Sequence of chain 2.A:
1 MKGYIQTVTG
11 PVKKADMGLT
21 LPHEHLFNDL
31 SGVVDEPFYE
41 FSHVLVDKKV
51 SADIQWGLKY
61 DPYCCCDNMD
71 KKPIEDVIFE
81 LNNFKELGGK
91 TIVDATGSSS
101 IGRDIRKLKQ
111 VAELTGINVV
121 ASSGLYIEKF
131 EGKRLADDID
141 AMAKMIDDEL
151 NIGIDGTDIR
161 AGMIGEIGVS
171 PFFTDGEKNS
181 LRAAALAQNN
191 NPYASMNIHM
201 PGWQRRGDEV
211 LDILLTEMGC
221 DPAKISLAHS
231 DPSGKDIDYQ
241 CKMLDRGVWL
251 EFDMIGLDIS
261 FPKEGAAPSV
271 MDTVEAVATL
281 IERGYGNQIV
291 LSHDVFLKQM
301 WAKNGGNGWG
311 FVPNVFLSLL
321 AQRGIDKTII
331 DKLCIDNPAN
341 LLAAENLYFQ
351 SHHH

Binding-site contacts:
Ligand atom O2 contacts residue HIS199 of chain 2.A at 3.0 Å (h-bond).
Ligand atom C4 contacts residue HIS199 of chain 2.A at 4.0 Å.
Ligand atom C3 contacts residue HIS25 of chain 2.A at 3.6 Å.
Ligand atom O2 contacts residue GLU166 of chain 2.A at 3.5 Å (salt-bridge).
Ligand atom O2 contacts residue MN1 of chain 2.B at 4.0 Å.
Ligand atom C1 contacts residue ASN28 of chain 2.A at 3.4 Å.
Ligand atom C1 contacts residue PHE296 of chain 2.A at 4.0 Å (hydrophobic).
Ligand atom O1 contacts residue ASP294 of chain 2.A at 3.2 Å (salt-bridge).
Ligand atom C4 contacts residue ASP294 of chain 2.A at 4.0 Å.
Ligand atom C3 contacts residue MN1 of chain 2.B at 3.5 Å.
Ligand atom C1 contacts residue HIS25 of chain 2.A at 3.8 Å.
Ligand atom C2 contacts residue GLU166 of chain 2.A at 4.2 Å.
Ligand atom C2 contacts residue PHE296 of chain 2.A at 4.4 Å (hydrophobic).
Ligand atom O2 contacts residue TYR126 of chain 2.A at 2.5 Å (h-bond).
Ligand atom C2 contacts residue MN1 of chain 2.B at 4.4 Å.
Ligand atom O2 contacts residue MN1 of chain 2.C at 2.1 Å.
Ligand atom C3 contacts residue ASP294 of chain 2.A at 4.2 Å.
Ligand atom O1 contacts residue HIS229 of chain 2.A at 3.2 Å (h-bond).
Ligand atom C4 contacts residue HIS229 of chain 2.A at 4.0 Å.
Ligand atom C4 contacts residue MN1 of chain 2.B at 3.0 Å.
Ligand atom O1 contacts residue GLU166 of chain 2.A at 2.9 Å (salt-bridge).
Ligand atom C4 contacts residue MN1 of chain 2.C at 2.6 Å.
Ligand atom C1 contacts residue LEU30 of chain 2.A at 4.2 Å (hydrophobic).
Ligand atom C3 contacts residue PHE296 of chain 2.A at 3.9 Å (hydrophobic).
Ligand atom O1 contacts residue HIS23 of chain 2.A at 3.6 Å.
Ligand atom O1 contacts residue HIS25 of chain 2.A at 3.7 Å.
Ligand atom O1 contacts residue TYR126 of chain 2.A at 4.5 Å.
Ligand atom C2 contacts residue TYR126 of chain 2.A at 3.7 Å (hydrophobic).
Ligand atom C4 contacts residue GLU166 of chain 2.A at 3.3 Å.
Ligand atom C4 contacts residue TYR126 of chain 2.A at 3.5 Å (hydrophobic).
Ligand atom O1 contacts residue HIS199 of chain 2.A at 4.1 Å.
Ligand atom O1 contacts residue MN1 of chain 2.C at 2.2 Å.
Ligand atom C1 contacts residue ILE101 of chain 2.A at 4.5 Å (hydrophobic).
Ligand atom C3 contacts residue GLU166 of chain 2.A at 3.9 Å.
Ligand atom C2 contacts residue HIS25 of chain 2.A at 4.0 Å.
Ligand atom C4 contacts residue HIS25 of chain 2.A at 4.0 Å.
Ligand atom C3 contacts residue TYR126 of chain 2.A at 3.9 Å (hydrophobic).
Ligand atom O1 contacts residue MN1 of chain 2.B at 2.1 Å.
Ligand atom O2 contacts residue HIS229 of chain 2.A at 3.8 Å.
Ligand atom C3 contacts residue MN1 of chain 2.C at 4.0 Å.

The small molecule below binds the protein below.
Small molecule (SMILES): CCCC(=O)O